Binding-site contacts:
Ligand atom C05 contacts residue GLU23 of chain 1.A at 3.4 Å.
Ligand atom C05 contacts residue LYS37 of chain 1.A at 4.0 Å.
Ligand atom C04 contacts residue GLU23 of chain 1.A at 3.9 Å.
Ligand atom N06 contacts residue GLY19 of chain 1.A at 4.5 Å.
Ligand atom C04 contacts residue GLY17 of chain 1.A at 3.5 Å.
Ligand atom N06 contacts residue GLY22 of chain 1.A at 3.6 Å.
Ligand atom C05 contacts residue VAL24 of chain 1.A at 3.5 Å (hydrophobic).
Ligand atom N06 contacts residue LYS37 of chain 1.A at 4.0 Å.
Ligand atom C05 contacts residue GLY22 of chain 1.A at 3.4 Å.
Ligand atom C04 contacts residue GLY19 of chain 1.A at 4.1 Å.
Ligand atom C04 contacts residue VAL24 of chain 1.A at 3.6 Å (hydrophobic).
Ligand atom N06 contacts residue GLU23 of chain 1.A at 4.4 Å.
Ligand atom O01 contacts residue GLY22 of chain 1.A at 3.7 Å.
Ligand atom S02 contacts residue GLY22 of chain 1.A at 4.0 Å.
Ligand atom O01 contacts residue LYS18 of chain 1.A at 3.0 Å.
Ligand atom S02 contacts residue LYS18 of chain 1.A at 4.1 Å.
Ligand atom O01 contacts residue GLY19 of chain 1.A at 2.7 Å (h-bond).
Ligand atom C04 contacts residue GLY22 of chain 1.A at 3.6 Å.
Ligand atom S02 contacts residue GLY19 of chain 1.A at 3.9 Å.
Ligand atom C04 contacts residue LYS18 of chain 1.A at 3.6 Å.

Sequence of chain 1.A:
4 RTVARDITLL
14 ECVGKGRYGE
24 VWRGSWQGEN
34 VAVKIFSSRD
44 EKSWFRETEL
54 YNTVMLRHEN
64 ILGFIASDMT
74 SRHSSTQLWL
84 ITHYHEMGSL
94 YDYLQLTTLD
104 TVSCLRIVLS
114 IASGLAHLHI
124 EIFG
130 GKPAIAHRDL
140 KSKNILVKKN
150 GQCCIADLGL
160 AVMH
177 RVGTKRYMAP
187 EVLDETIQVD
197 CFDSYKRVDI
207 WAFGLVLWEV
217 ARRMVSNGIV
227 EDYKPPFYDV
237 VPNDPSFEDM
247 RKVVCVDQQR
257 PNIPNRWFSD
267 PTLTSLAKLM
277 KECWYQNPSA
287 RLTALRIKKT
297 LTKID

This protein binds this small molecule.
Small molecule (SMILES): O=S1(=O)CCN1